Binding-site contacts:
Ligand atom C5 contacts residue TYR151 of chain 1.A at 3.6 Å (hydrophobic).
Ligand atom C5 contacts residue ASP150 of chain 1.A at 3.4 Å.
Ligand atom O5 contacts residue ASP150 of chain 1.A at 3.9 Å.
Ligand atom C4 contacts residue TYR151 of chain 1.A at 3.4 Å (hydrophobic).
Ligand atom O5 contacts residue TYR151 of chain 1.A at 3.8 Å.
Ligand atom C2 contacts residue TYR151 of chain 1.A at 4.4 Å (hydrophobic).
Ligand atom C3 contacts residue TYR151 of chain 1.A at 4.4 Å (hydrophobic).
Ligand atom O4 contacts residue TYR151 of chain 1.A at 3.9 Å.

This small molecule binds to this protein.
Small molecule (SMILES): O[C@@H]1[C@@H](O)[C@@H](O)OC[C@H]1O

Sequence of chain 1.A:
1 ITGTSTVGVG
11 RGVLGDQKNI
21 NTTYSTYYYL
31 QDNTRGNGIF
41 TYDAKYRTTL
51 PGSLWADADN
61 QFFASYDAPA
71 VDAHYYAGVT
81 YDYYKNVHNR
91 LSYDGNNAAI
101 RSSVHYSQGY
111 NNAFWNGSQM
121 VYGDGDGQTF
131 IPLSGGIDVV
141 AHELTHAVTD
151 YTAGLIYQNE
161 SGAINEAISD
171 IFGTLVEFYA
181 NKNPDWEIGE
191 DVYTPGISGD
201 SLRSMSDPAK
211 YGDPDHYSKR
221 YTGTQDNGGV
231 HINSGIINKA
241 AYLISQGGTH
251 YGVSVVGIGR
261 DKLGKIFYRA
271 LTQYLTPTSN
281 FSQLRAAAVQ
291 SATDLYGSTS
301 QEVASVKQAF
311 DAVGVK